Binding-site contacts:
Ligand atom C6 contacts residue ARG33 of chain 11.D at 3.3 Å.
Ligand atom O3 contacts residue PRO31 of chain 11.D at 3.4 Å (h-bond).
Ligand atom C5 contacts residue ASN70 of chain 11.D at 3.7 Å.
Ligand atom C7 contacts residue ASN70 of chain 11.D at 3.1 Å.
Ligand atom N2 contacts residue ASN70 of chain 11.D at 2.9 Å (h-bond).
Ligand atom C1 contacts residue PRO31 of chain 11.D at 4.2 Å (hydrophobic).
Ligand atom C1 contacts residue ASN70 of chain 11.D at 1.4 Å.
Ligand atom O7 contacts residue SER71 of chain 11.D at 3.8 Å.
Ligand atom O7 contacts residue SER29 of chain 11.D at 4.4 Å.
Ligand atom N2 contacts residue PRO31 of chain 11.D at 2.5 Å (h-bond).
Ligand atom C8 contacts residue ASN70 of chain 11.D at 3.9 Å.
Ligand atom C5 contacts residue ARG33 of chain 11.D at 4.4 Å.
Ligand atom C2 contacts residue PRO31 of chain 11.D at 3.4 Å (hydrophobic).
Ligand atom C1 contacts residue ARG33 of chain 11.D at 4.3 Å.
Ligand atom C1 contacts residue ASN32 of chain 11.D at 4.5 Å.
Ligand atom C7 contacts residue PRO31 of chain 11.D at 3.1 Å (hydrophobic).
Ligand atom N2 contacts residue ASN32 of chain 11.D at 4.0 Å.
Ligand atom O7 contacts residue PRO31 of chain 11.D at 3.2 Å (h-bond).
Ligand atom O5 contacts residue ASN70 of chain 11.D at 2.4 Å (h-bond).
Ligand atom C3 contacts residue ASN70 of chain 11.D at 3.8 Å.
Ligand atom C2 contacts residue ASN70 of chain 11.D at 2.5 Å.
Ligand atom C3 contacts residue PRO31 of chain 11.D at 3.3 Å (hydrophobic).
Ligand atom C8 contacts residue PRO31 of chain 11.D at 4.4 Å (hydrophobic).
Ligand atom O7 contacts residue ASN70 of chain 11.D at 3.3 Å (h-bond).
Ligand atom O6 contacts residue ARG33 of chain 11.D at 3.2 Å (salt-bridge).
Ligand atom C4 contacts residue ASN70 of chain 11.D at 4.2 Å.

Sequence of chain 11.D:
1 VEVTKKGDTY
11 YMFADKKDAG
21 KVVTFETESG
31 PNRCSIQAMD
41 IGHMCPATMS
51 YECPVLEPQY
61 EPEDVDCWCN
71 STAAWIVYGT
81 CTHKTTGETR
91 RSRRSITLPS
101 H

The small molecule below binds the protein below.
Small molecule (SMILES): CC(=O)N[C@@H]1[C@@H](O)[C@H](O)[C@@H](CO)O[C@H]1O